Sequence of chain 1.C:
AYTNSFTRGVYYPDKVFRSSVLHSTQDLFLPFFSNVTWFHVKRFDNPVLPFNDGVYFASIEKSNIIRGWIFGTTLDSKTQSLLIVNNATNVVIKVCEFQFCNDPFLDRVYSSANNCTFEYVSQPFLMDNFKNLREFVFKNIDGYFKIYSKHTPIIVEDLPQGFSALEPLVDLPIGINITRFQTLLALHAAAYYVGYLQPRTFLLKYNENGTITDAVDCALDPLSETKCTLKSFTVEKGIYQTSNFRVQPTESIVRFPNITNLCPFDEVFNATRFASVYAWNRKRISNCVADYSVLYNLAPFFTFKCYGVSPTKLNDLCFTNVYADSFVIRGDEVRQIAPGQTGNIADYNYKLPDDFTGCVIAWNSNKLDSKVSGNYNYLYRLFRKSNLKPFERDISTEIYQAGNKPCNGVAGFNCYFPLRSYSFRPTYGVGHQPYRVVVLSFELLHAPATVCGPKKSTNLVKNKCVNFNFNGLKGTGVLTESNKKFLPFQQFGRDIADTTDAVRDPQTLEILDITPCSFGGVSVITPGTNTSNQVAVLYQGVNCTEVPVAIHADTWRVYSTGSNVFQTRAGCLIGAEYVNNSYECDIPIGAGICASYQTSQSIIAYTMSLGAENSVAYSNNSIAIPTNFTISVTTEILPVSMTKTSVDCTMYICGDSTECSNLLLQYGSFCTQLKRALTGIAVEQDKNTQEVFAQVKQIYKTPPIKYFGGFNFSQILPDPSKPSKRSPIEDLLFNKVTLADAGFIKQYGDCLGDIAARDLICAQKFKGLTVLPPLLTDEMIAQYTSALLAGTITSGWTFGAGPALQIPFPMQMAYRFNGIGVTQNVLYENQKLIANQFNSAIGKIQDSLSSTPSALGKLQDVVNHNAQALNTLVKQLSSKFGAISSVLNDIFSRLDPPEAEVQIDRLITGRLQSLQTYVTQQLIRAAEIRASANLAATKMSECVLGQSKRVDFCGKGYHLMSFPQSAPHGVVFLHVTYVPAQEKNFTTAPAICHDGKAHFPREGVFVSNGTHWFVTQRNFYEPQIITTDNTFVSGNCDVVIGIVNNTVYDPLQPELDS

Sequence of chain 1.A:
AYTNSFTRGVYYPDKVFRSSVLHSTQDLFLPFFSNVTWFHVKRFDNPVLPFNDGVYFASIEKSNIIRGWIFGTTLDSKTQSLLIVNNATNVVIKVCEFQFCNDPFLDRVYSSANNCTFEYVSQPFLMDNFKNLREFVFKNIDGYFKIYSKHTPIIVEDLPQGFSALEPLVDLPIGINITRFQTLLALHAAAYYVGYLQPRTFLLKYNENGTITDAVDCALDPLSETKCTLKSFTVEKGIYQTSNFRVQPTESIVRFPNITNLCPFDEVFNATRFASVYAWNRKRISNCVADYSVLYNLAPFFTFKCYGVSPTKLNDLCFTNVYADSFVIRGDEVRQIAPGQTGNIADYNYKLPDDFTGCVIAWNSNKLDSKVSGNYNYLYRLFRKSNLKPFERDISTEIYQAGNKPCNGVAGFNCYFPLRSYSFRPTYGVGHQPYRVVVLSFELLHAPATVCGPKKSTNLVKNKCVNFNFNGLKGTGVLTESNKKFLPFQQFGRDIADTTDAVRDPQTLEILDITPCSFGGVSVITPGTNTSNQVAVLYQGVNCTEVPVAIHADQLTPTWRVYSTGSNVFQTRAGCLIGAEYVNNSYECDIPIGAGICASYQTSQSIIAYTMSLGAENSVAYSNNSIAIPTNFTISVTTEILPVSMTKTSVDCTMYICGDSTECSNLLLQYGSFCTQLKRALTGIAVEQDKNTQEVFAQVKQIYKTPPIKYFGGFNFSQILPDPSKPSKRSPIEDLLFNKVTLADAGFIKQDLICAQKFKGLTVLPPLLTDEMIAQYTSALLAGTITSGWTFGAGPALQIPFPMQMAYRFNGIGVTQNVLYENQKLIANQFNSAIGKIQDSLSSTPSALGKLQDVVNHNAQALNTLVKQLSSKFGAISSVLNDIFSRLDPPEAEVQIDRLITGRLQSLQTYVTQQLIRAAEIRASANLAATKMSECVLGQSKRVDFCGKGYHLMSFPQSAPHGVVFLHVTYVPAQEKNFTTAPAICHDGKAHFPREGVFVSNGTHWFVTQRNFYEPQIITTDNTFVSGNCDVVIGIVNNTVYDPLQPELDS

The small molecule below binds the protein below.
Small molecule (SMILES): CC(=O)N[C@H]1[C@H](O[C@H]2[C@H](O)[C@@H](NC(C)=O)CO[C@@H]2CO)O[C@H](CO)[C@@H](O)[C@@H]1O

Binding-site contacts:
Ligand atom O7 contacts residue THR233 of chain 1.C at 4.3 Å.
Ligand atom C4 contacts residue ASN231 of chain 1.C at 4.2 Å.
Ligand atom O7 contacts residue ASN457 of chain 1.A at 4.1 Å.
Ligand atom C5 contacts residue ASN231 of chain 1.C at 3.6 Å.
Ligand atom O7 contacts residue SER456 of chain 1.A at 2.7 Å (h-bond).
Ligand atom C5 contacts residue LYS455 of chain 1.A at 4.3 Å.
Ligand atom O4 contacts residue LYS455 of chain 1.A at 4.2 Å.
Ligand atom O5 contacts residue THR106 of chain 1.C at 3.3 Å (h-bond).
Ligand atom C5 contacts residue THR233 of chain 1.C at 3.6 Å.
Ligand atom O5 contacts residue THR233 of chain 1.C at 3.7 Å.
Ligand atom C6 contacts residue SER456 of chain 1.A at 4.2 Å.
Ligand atom C7 contacts residue ASN457 of chain 1.A at 4.4 Å.
Ligand atom C1 contacts residue ASN231 of chain 1.C at 1.4 Å.
Ligand atom C7 contacts residue SER456 of chain 1.A at 3.9 Å.
Ligand atom N2 contacts residue ASN231 of chain 1.C at 2.9 Å (h-bond).
Ligand atom O6 contacts residue THR106 of chain 1.C at 3.8 Å.
Ligand atom C2 contacts residue ASN231 of chain 1.C at 2.5 Å.
Ligand atom C3 contacts residue ASN231 of chain 1.C at 3.8 Å.
Ligand atom C1 contacts residue THR106 of chain 1.C at 4.4 Å.
Ligand atom C6 contacts residue LYS455 of chain 1.A at 3.8 Å.
Ligand atom C8 contacts residue LYS459 of chain 1.A at 4.1 Å.
Ligand atom O5 contacts residue ASN231 of chain 1.C at 2.4 Å (h-bond).
Ligand atom C6 contacts residue THR233 of chain 1.C at 3.6 Å.
Ligand atom C8 contacts residue ASN457 of chain 1.A at 3.7 Å.
Ligand atom C6 contacts residue THR106 of chain 1.C at 3.2 Å.
Ligand atom O6 contacts residue LYS455 of chain 1.A at 3.4 Å.
Ligand atom C1 contacts residue THR233 of chain 1.C at 4.3 Å.
Ligand atom C7 contacts residue ASN231 of chain 1.C at 4.0 Å.
Ligand atom C5 contacts residue THR106 of chain 1.C at 3.9 Å.
Ligand atom O6 contacts residue SER456 of chain 1.A at 3.4 Å (h-bond).
Ligand atom O3 contacts residue SER456 of chain 1.A at 3.9 Å.